Sequence of chain 1.D:
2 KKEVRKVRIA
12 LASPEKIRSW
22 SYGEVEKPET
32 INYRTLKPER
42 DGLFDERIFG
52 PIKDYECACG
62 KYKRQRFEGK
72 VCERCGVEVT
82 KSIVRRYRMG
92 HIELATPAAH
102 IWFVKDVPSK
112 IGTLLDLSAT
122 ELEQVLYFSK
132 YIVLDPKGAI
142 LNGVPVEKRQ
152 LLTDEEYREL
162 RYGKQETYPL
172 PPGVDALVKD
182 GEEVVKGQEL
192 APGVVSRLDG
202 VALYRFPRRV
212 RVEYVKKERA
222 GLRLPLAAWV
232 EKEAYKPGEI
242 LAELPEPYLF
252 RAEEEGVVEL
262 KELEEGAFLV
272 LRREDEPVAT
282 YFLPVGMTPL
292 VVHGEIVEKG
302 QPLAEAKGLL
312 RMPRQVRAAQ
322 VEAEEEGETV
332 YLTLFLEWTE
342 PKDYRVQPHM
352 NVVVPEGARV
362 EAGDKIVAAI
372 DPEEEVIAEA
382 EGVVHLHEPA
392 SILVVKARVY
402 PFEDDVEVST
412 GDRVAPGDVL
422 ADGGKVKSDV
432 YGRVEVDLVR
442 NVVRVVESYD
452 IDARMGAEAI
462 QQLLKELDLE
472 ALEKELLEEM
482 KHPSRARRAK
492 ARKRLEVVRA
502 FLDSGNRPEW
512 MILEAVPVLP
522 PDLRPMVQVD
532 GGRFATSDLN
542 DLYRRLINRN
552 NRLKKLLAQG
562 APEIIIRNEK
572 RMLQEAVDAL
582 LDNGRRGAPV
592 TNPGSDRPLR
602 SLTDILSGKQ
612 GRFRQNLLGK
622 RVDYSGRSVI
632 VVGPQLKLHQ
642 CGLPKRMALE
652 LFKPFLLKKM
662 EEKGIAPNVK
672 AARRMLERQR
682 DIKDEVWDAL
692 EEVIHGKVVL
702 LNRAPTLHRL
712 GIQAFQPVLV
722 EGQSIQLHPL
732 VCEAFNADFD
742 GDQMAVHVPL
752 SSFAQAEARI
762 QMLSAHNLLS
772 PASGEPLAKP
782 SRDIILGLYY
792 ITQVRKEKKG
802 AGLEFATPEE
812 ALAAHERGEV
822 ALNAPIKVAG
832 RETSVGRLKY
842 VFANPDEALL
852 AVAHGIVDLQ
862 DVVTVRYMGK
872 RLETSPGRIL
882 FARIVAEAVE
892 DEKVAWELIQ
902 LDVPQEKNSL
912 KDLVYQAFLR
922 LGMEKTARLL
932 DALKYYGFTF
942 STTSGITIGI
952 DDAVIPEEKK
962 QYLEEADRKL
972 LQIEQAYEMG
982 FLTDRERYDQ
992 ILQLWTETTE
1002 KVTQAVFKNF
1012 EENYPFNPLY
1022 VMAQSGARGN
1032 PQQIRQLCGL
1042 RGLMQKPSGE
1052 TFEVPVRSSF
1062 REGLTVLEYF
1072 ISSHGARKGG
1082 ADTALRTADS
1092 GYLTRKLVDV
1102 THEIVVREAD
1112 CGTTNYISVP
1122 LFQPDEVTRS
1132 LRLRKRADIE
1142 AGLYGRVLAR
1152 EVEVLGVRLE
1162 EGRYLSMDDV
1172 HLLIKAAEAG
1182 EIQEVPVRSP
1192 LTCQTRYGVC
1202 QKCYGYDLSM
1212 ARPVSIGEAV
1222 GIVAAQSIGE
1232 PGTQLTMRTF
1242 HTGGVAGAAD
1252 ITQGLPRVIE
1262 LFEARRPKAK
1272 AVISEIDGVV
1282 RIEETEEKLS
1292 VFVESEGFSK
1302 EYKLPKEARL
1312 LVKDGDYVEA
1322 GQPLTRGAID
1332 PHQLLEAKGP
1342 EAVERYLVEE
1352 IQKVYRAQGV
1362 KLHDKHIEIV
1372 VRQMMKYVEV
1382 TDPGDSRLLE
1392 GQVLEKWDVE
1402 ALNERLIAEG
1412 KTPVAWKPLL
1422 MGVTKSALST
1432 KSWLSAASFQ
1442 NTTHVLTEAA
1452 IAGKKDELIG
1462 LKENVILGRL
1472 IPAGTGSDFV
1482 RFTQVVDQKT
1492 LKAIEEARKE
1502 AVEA

Binding-site contacts:
Ligand atom O1D contacts residue MG1 of chain 1.O at 3.5 Å.
Ligand atom C6 contacts residue ASN737 of chain 1.D at 3.6 Å.
Ligand atom O3A contacts residue ARG1029 of chain 1.D at 3.9 Å.
Ligand atom C5 contacts residue ASN737 of chain 1.D at 3.3 Å.
Ligand atom N2 contacts residue GLN1235 of chain 1.D at 3.9 Å.
Ligand atom N3 contacts residue GLN1235 of chain 1.D at 3.6 Å (h-bond).
Ligand atom O3D contacts residue LYS908 of chain 1.D at 2.7 Å (salt-bridge).
Ligand atom C6 contacts residue GLU1231 of chain 1.D at 3.9 Å.
Ligand atom PA contacts residue MG1 of chain 1.J at 3.3 Å.
Ligand atom O1B contacts residue ARG879 of chain 1.C at 3.6 Å.
Ligand atom O2B contacts residue ARG879 of chain 1.C at 3.4 Å.
Ligand atom O2B contacts residue MG1 of chain 1.J at 3.1 Å.
Ligand atom O1D contacts residue LYS908 of chain 1.D at 3.7 Å.
Ligand atom O3D contacts residue MG1 of chain 1.O at 1.5 Å.
Ligand atom O3B contacts residue ARG879 of chain 1.C at 3.6 Å (salt-bridge).
Ligand atom PB contacts residue ARG879 of chain 1.C at 3.7 Å.
Ligand atom PB contacts residue ARG1029 of chain 1.D at 3.9 Å.
Ligand atom O1D contacts residue ARG783 of chain 1.D at 3.7 Å.
Ligand atom O3' contacts residue MG1 of chain 1.O at 3.9 Å.
Ligand atom PD contacts residue LYS908 of chain 1.D at 3.7 Å.
Ligand atom O2' contacts residue GLN1235 of chain 1.D at 3.6 Å.
Ligand atom N1 contacts residue GLU1231 of chain 1.D at 3.2 Å (salt-bridge).
Ligand atom O1A contacts residue MG1 of chain 1.J at 1.9 Å.
Ligand atom O6 contacts residue ASN737 of chain 1.D at 3.5 Å.
Ligand atom N1 contacts residue GLN1235 of chain 1.D at 3.9 Å.
Ligand atom O2D contacts residue MG1 of chain 1.O at 3.6 Å.
Ligand atom O3C contacts residue MG1 of chain 1.O at 2.5 Å.
Ligand atom PD contacts residue MG1 of chain 1.O at 2.5 Å.
Ligand atom PC contacts residue MG1 of chain 1.O at 2.5 Å.
Ligand atom O2C contacts residue MG1 of chain 1.O at 1.8 Å.
Ligand atom O2B contacts residue ARG1029 of chain 1.D at 3.1 Å (salt-bridge).
Ligand atom O1C contacts residue MG1 of chain 1.O at 3.3 Å.
Ligand atom O2B contacts residue SER878 of chain 1.C at 3.8 Å.
Ligand atom N7 contacts residue ASN737 of chain 1.D at 3.2 Å (h-bond).
Ligand atom C2 contacts residue GLN1235 of chain 1.D at 3.5 Å.
Ligand atom O1B contacts residue SER878 of chain 1.C at 2.9 Å (h-bond).
Ligand atom C8 contacts residue ASN737 of chain 1.D at 3.8 Å.
Ligand atom O6 contacts residue GLU1231 of chain 1.D at 3.6 Å (salt-bridge).
Ligand atom PB contacts residue SER878 of chain 1.C at 3.9 Å.
Ligand atom O2D contacts residue ARG783 of chain 1.D at 3.0 Å (salt-bridge).

A protein and the small-molecule ligand that binds it are described below.
Small molecule (SMILES): Nc1nc2c(ncn2[C@@H]2O[C@H](CO[P](=O)(O)OP(=O)(O)O)[C@@H](O[P](=O)(O)OP(=O)(O)O)[C@H]2O)c(=O)[nH]1

Sequence of chain 1.C:
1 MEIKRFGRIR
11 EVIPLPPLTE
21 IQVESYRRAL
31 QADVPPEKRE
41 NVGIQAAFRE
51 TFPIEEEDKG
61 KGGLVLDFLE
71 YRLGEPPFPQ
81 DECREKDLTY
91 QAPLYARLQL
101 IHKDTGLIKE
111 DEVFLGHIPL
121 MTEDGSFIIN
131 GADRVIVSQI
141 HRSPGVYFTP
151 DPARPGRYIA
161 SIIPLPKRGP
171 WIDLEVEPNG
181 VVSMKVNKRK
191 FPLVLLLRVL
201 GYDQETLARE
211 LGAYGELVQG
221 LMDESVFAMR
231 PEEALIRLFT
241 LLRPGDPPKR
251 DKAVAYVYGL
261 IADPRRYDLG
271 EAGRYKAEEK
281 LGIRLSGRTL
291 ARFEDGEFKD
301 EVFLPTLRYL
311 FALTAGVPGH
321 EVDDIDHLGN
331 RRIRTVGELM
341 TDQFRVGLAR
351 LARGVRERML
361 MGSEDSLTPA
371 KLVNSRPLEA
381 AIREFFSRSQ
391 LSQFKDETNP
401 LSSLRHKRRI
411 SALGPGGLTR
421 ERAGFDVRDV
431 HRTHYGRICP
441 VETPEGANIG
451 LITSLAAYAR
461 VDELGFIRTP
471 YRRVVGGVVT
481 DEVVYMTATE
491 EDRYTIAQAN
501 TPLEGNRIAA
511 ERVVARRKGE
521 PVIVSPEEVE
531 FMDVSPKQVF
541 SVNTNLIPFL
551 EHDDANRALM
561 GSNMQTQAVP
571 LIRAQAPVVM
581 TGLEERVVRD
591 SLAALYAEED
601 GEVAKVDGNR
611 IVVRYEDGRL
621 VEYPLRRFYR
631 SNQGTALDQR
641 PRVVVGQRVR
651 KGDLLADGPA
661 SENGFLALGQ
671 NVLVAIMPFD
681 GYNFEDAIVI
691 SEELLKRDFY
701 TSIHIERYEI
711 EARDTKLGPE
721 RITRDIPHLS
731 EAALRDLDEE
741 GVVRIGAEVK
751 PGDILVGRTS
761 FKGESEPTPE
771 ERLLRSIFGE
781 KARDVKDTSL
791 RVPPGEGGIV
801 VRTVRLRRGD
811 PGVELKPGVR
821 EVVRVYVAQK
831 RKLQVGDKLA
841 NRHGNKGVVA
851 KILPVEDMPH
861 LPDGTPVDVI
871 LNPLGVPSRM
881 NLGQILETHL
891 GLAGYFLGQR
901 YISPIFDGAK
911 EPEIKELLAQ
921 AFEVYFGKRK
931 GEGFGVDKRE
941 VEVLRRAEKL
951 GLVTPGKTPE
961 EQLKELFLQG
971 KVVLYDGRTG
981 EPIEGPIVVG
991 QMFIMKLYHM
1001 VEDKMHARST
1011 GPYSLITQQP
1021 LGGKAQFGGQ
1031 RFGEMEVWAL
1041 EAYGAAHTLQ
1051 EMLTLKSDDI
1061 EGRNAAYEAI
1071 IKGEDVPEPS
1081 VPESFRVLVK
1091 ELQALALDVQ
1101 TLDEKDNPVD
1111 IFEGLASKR